Sequence of chain 1.C:
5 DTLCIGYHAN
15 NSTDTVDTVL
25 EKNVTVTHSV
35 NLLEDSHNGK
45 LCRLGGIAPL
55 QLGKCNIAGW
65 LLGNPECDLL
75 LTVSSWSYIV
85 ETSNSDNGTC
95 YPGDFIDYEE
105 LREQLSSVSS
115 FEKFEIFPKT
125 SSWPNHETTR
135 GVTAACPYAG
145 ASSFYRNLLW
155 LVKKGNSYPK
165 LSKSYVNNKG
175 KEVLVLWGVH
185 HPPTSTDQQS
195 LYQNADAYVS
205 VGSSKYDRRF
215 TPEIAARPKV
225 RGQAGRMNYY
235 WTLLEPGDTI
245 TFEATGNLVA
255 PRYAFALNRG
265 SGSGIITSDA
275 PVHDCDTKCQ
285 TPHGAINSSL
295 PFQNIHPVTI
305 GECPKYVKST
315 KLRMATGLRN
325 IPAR

Binding-site contacts:
Ligand atom C2 contacts residue ASN91 of chain 1.C at 3.8 Å.
Ligand atom O3 contacts residue ARG225 of chain 1.C at 3.0 Å (salt-bridge).
Ligand atom C8 contacts residue CYS140 of chain 1.C at 3.7 Å (hydrophobic).
Ligand atom C1 contacts residue GLU70 of chain 1.C at 4.5 Å.
Ligand atom C7 contacts residue GLU70 of chain 1.C at 4.1 Å.
Ligand atom O7 contacts residue ASN68 of chain 1.C at 3.1 Å (h-bond).
Ligand atom C1 contacts residue ASN91 of chain 1.C at 2.8 Å.
Ligand atom C8 contacts residue ARG225 of chain 1.C at 3.9 Å.
Ligand atom C5 contacts residue ASN91 of chain 1.C at 3.9 Å.
Ligand atom C5 contacts residue ARG225 of chain 1.C at 4.3 Å.
Ligand atom N2 contacts residue ASN91 of chain 1.C at 3.6 Å.
Ligand atom O1 contacts residue GLU70 of chain 1.C at 3.4 Å.
Ligand atom C8 contacts residue PRO141 of chain 1.C at 3.6 Å (hydrophobic).
Ligand atom N2 contacts residue ARG225 of chain 1.C at 3.4 Å (salt-bridge).
Ligand atom C8 contacts residue ASN68 of chain 1.C at 3.6 Å.
Ligand atom O6 contacts residue ASN91 of chain 1.C at 4.0 Å.
Ligand atom C4 contacts residue ARG225 of chain 1.C at 3.5 Å.
Ligand atom O7 contacts residue ASN91 of chain 1.C at 2.8 Å (h-bond).
Ligand atom C1 contacts residue ARG225 of chain 1.C at 3.7 Å.
Ligand atom C7 contacts residue CYS94 of chain 1.C at 3.9 Å (hydrophobic).
Ligand atom N2 contacts residue GLU70 of chain 1.C at 3.8 Å.
Ligand atom O5 contacts residue ASN91 of chain 1.C at 3.0 Å (h-bond).
Ligand atom C8 contacts residue ASN91 of chain 1.C at 4.4 Å.
Ligand atom C8 contacts residue ALA139 of chain 1.C at 3.8 Å (hydrophobic).
Ligand atom C3 contacts residue ARG225 of chain 1.C at 3.2 Å.
Ligand atom C8 contacts residue CYS94 of chain 1.C at 3.5 Å (hydrophobic).
Ligand atom O7 contacts residue ARG225 of chain 1.C at 4.0 Å.
Ligand atom O1 contacts residue ASN91 of chain 1.C at 2.4 Å (h-bond).
Ligand atom C8 contacts residue PRO69 of chain 1.C at 4.3 Å (hydrophobic).
Ligand atom O6 contacts residue ASP90 of chain 1.C at 4.1 Å.
Ligand atom C2 contacts residue ARG225 of chain 1.C at 2.7 Å.
Ligand atom C7 contacts residue ASN68 of chain 1.C at 3.7 Å.
Ligand atom C7 contacts residue ARG225 of chain 1.C at 3.7 Å.
Ligand atom O5 contacts residue ARG225 of chain 1.C at 3.9 Å.
Ligand atom C7 contacts residue ASN91 of chain 1.C at 3.4 Å.
Ligand atom O7 contacts residue CYS94 of chain 1.C at 3.6 Å.
Ligand atom C8 contacts residue GLU70 of chain 1.C at 4.4 Å.

The small molecule below binds the protein below.
Small molecule (SMILES): CC(=O)N[C@@H]1[C@@H](O)[C@H](O)[C@@H](CO)O[C@@H]1O